A small-molecule ligand and the protein it binds are described below.
Small molecule (SMILES): Nc1nc[nH]n1

Sequence of chain 1.B:
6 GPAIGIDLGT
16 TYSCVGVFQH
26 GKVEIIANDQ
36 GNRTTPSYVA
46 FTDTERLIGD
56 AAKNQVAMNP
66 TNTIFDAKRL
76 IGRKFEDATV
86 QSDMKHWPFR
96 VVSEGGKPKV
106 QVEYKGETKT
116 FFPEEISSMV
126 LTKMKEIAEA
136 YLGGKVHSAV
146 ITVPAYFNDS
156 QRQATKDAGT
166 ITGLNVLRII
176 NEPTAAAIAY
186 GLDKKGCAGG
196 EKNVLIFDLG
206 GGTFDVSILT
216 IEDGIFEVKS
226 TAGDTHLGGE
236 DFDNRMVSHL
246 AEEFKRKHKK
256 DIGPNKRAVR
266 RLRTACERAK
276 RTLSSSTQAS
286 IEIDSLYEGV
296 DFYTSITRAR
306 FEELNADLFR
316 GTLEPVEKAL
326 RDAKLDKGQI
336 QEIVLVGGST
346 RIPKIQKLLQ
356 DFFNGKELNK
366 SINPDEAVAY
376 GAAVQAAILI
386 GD

Binding-site contacts:
Ligand atom N1 contacts residue ASP229 of chain 1.B at 4.0 Å.
Ligand atom N2 contacts residue ALA227 of chain 1.B at 3.7 Å.
Ligand atom N1 contacts residue ASP210 of chain 1.B at 4.3 Å.
Ligand atom C5 contacts residue GLY228 of chain 1.B at 3.8 Å.
Ligand atom C5 contacts residue ALA227 of chain 1.B at 3.9 Å (hydrophobic).
Ligand atom N2 contacts residue ASP210 of chain 1.B at 3.1 Å (salt-bridge).
Ligand atom N2 contacts residue THR230 of chain 1.B at 4.3 Å.
Ligand atom N1 contacts residue GLY228 of chain 1.B at 3.7 Å.
Ligand atom C3 contacts residue THR226 of chain 1.B at 4.4 Å.
Ligand atom N3A contacts residue ASP210 of chain 1.B at 3.1 Å (salt-bridge).
Ligand atom C3 contacts residue TYR151 of chain 1.B at 3.5 Å (hydrophobic).
Ligand atom N2 contacts residue TYR151 of chain 1.B at 3.8 Å.
Ligand atom N2 contacts residue ASP229 of chain 1.B at 4.1 Å.
Ligand atom N2 contacts residue PHE209 of chain 1.B at 3.8 Å.
Ligand atom N4 contacts residue GLY228 of chain 1.B at 4.0 Å.
Ligand atom N4 contacts residue THR226 of chain 1.B at 3.9 Å.
Ligand atom N3A contacts residue ALA227 of chain 1.B at 3.2 Å (h-bond).
Ligand atom C3 contacts residue ALA227 of chain 1.B at 3.3 Å (hydrophobic).
Ligand atom C3 contacts residue GLY228 of chain 1.B at 3.9 Å.
Ligand atom N1 contacts residue THR230 of chain 1.B at 3.9 Å.
Ligand atom N3A contacts residue VAL211 of chain 1.B at 4.0 Å.
Ligand atom N2 contacts residue GLY228 of chain 1.B at 3.7 Å.
Ligand atom C3 contacts residue ASP210 of chain 1.B at 3.5 Å.
Ligand atom N4 contacts residue TYR151 of chain 1.B at 4.0 Å.
Ligand atom N4 contacts residue ALA227 of chain 1.B at 3.5 Å.
Ligand atom N3A contacts residue TYR151 of chain 1.B at 3.3 Å.
Ligand atom N3A contacts residue THR226 of chain 1.B at 3.8 Å.
Ligand atom N1 contacts residue ALA227 of chain 1.B at 4.0 Å.